Binding-site contacts:
Ligand atom CAQ contacts residue ASP50 of chain 1.B at 3.8 Å.
Ligand atom CAH contacts residue TYR43 of chain 1.B at 3.8 Å (hydrophobic).
Ligand atom CAU contacts residue VAL149 of chain 1.B at 3.6 Å (hydrophobic).
Ligand atom CAL contacts residue PHE24 of chain 1.B at 4.1 Å (hydrophobic).
Ligand atom CAK contacts residue ARG47 of chain 1.B at 4.1 Å.
Ligand atom CAK contacts residue ASP50 of chain 1.B at 3.9 Å.
Ligand atom CAP contacts residue VAL145 of chain 1.B at 3.3 Å (hydrophobic).
Ligand atom CAI contacts residue VAL149 of chain 1.B at 4.1 Å (hydrophobic).
Ligand atom CAP contacts residue ASP50 of chain 1.B at 4.1 Å.
Ligand atom OAC contacts residue ASP50 of chain 1.B at 3.2 Å (salt-bridge).
Ligand atom PAX contacts residue MG1 of chain 1.J at 3.0 Å.
Ligand atom SAY contacts residue ASP50 of chain 1.B at 3.5 Å (salt-bridge).
Ligand atom OAC contacts residue ASP54 of chain 1.B at 3.2 Å (salt-bridge).
Ligand atom CAJ contacts residue LEU46 of chain 1.B at 4.0 Å (hydrophobic).
Ligand atom CAH contacts residue PHE24 of chain 1.B at 3.7 Å (hydrophobic).
Ligand atom CAK contacts residue LEU46 of chain 1.B at 3.8 Å (hydrophobic).
Ligand atom CAN contacts residue TYR43 of chain 1.B at 3.8 Å (hydrophobic).
Ligand atom CAO contacts residue VAL145 of chain 1.B at 4.2 Å (hydrophobic).
Ligand atom CAQ contacts residue MET120 of chain 1.B at 4.0 Å (hydrophobic).
Ligand atom OAA contacts residue MG1 of chain 1.J at 2.6 Å.
Ligand atom CAJ contacts residue ARG47 of chain 1.B at 3.6 Å.
Ligand atom CAQ contacts residue VAL145 of chain 1.B at 3.7 Å (hydrophobic).
Ligand atom OAB contacts residue MG1 of chain 1.J at 3.6 Å.
Ligand atom CAU contacts residue TYR43 of chain 1.B at 4.2 Å (hydrophobic).
Ligand atom OAA contacts residue ASP50 of chain 1.B at 2.8 Å (salt-bridge).
Ligand atom CAM contacts residue VAL149 of chain 1.B at 3.4 Å (hydrophobic).
Ligand atom OAE contacts residue ASP50 of chain 1.B at 4.0 Å.
Ligand atom OAD contacts residue ASP50 of chain 1.B at 2.5 Å (salt-bridge).
Ligand atom CAG contacts residue TYR43 of chain 1.B at 3.8 Å (hydrophobic).
Ligand atom SAY contacts residue ARG47 of chain 1.B at 4.0 Å.
Ligand atom CAL contacts residue TYR43 of chain 1.B at 4.0 Å (hydrophobic).
Ligand atom OAS contacts residue VAL149 of chain 1.B at 3.7 Å.
Ligand atom CAG contacts residue LEU153 of chain 1.B at 4.2 Å (hydrophobic).
Ligand atom OAC contacts residue MG1 of chain 1.J at 2.8 Å.
Ligand atom PAX contacts residue ASP50 of chain 1.B at 3.4 Å.
Ligand atom OAD contacts residue ARG47 of chain 1.B at 2.8 Å (salt-bridge).
Ligand atom CAM contacts residue TYR43 of chain 1.B at 4.1 Å (hydrophobic).
Ligand atom CAI contacts residue TYR43 of chain 1.B at 3.6 Å (hydrophobic).
Ligand atom CAW contacts residue ASP50 of chain 1.B at 3.7 Å.
Ligand atom CAR contacts residue ASP50 of chain 1.B at 3.9 Å.

This protein binds this small molecule.
Small molecule (SMILES): O=P(O)(O)[C@@H](CCCc1cccc(Oc2ccccc2)c1)S(=O)(=O)O

Sequence of chain 1.B:
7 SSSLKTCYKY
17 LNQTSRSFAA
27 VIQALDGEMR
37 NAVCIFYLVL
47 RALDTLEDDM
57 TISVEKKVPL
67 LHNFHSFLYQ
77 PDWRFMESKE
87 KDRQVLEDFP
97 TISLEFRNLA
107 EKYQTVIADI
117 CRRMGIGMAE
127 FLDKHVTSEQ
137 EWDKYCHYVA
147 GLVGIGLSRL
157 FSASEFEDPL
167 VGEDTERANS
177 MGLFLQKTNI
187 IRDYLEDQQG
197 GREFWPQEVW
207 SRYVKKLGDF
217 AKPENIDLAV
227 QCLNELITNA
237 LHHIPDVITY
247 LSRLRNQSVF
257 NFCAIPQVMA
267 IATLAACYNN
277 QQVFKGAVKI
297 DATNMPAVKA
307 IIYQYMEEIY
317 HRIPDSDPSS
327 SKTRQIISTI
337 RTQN